Sequence of chain 1.A:
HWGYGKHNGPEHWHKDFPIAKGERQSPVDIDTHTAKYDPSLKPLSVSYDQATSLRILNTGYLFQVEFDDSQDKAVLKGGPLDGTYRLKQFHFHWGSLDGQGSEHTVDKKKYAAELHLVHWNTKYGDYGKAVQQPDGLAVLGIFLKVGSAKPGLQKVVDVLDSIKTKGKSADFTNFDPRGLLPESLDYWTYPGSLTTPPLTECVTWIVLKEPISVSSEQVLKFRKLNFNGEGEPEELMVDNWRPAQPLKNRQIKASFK

This small molecule binds to this protein.
Small molecule (SMILES): NS(=O)(=O)c1c(F)c(F)c(S(=O)(=O)CCO)c(NCc2ccccc2)c1F

Binding-site contacts:
Ligand atom S7 contacts residue ZN1 of chain 1.B at 3.1 Å.
Ligand atom C14 contacts residue GLN92 of chain 1.A at 3.3 Å.
Ligand atom F27 contacts residue HIS94 of chain 1.A at 3.3 Å.
Ligand atom C3 contacts residue THR199 of chain 1.A at 3.2 Å.
Ligand atom F12 contacts residue THR199 of chain 1.A at 2.8 Å.
Ligand atom F13 contacts residue THR199 of chain 1.A at 2.2 Å.
Ligand atom C18 contacts residue GLN67 of chain 1.A at 3.7 Å.
Ligand atom C2 contacts residue LEU197 of chain 1.A at 3.7 Å (hydrophobic).
Ligand atom C17 contacts residue LYS91 of chain 1.A at 3.7 Å.
Ligand atom C21 contacts residue TYR130 of chain 1.A at 3.7 Å (hydrophobic).
Ligand atom F12 contacts residue THR198 of chain 1.A at 2.7 Å.
Ligand atom F27 contacts residue VAL121 of chain 1.A at 3.0 Å.
Ligand atom O9 contacts residue ZN1 of chain 1.B at 3.2 Å.
Ligand atom N10 contacts residue THR198 of chain 1.A at 2.9 Å (h-bond).
Ligand atom C19 contacts residue GLN67 of chain 1.A at 3.3 Å.
Ligand atom N10 contacts residue HIS96 of chain 1.A at 3.2 Å (h-bond).
Ligand atom C15 contacts residue GLN92 of chain 1.A at 3.2 Å.
Ligand atom O23 contacts residue THR199 of chain 1.A at 3.5 Å (h-bond).
Ligand atom O9 contacts residue HIS119 of chain 1.A at 3.8 Å.
Ligand atom N10 contacts residue HIS119 of chain 1.A at 3.4 Å (h-bond).
Ligand atom C16 contacts residue GLN92 of chain 1.A at 3.4 Å.
Ligand atom C20 contacts residue GLN92 of chain 1.A at 3.3 Å.
Ligand atom F13 contacts residue PRO200 of chain 1.A at 3.3 Å.
Ligand atom F13 contacts residue LEU197 of chain 1.A at 3.5 Å.
Ligand atom C21 contacts residue LEU197 of chain 1.A at 3.4 Å (hydrophobic).
Ligand atom N10 contacts residue ZN1 of chain 1.B at 1.9 Å.
Ligand atom N10 contacts residue HIS94 of chain 1.A at 3.2 Å (h-bond).
Ligand atom F12 contacts residue LEU197 of chain 1.A at 3.2 Å.
Ligand atom C3 contacts residue LEU197 of chain 1.A at 3.6 Å (hydrophobic).
Ligand atom O23 contacts residue PRO200 of chain 1.A at 3.5 Å (h-bond).
Ligand atom O8 contacts residue THR198 of chain 1.A at 3.0 Å (h-bond).
Ligand atom N26 contacts residue TYR130 of chain 1.A at 3.1 Å (h-bond).
Ligand atom O22 contacts residue TYR130 of chain 1.A at 3.1 Å (h-bond).
Ligand atom O8 contacts residue LEU197 of chain 1.A at 3.3 Å.
Ligand atom C21 contacts residue PRO201 of chain 1.A at 3.4 Å (hydrophobic).
Ligand atom O8 contacts residue TRP208 of chain 1.A at 3.7 Å.
Ligand atom C24 contacts residue TYR130 of chain 1.A at 3.0 Å (hydrophobic).
Ligand atom O9 contacts residue HIS94 of chain 1.A at 3.2 Å.
Ligand atom C20 contacts residue GLN67 of chain 1.A at 3.6 Å.
Ligand atom C2 contacts residue THR199 of chain 1.A at 2.9 Å.